Sequence of chain 2.B:
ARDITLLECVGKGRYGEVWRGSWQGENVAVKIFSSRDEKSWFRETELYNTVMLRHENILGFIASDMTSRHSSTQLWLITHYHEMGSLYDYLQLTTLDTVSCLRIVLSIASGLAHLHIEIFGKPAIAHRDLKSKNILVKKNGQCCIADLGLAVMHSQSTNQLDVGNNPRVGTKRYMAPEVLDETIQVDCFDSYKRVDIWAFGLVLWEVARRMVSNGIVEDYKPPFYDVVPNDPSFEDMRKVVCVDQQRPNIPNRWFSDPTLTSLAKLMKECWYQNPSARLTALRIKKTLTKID

Binding-site contacts:
Ligand atom O03 contacts residue LEU99 of chain 2.B at 3.1 Å.
Ligand atom S02 contacts residue THR101 of chain 2.B at 4.4 Å.
Ligand atom C05 contacts residue THR100 of chain 2.B at 4.2 Å.
Ligand atom O01 contacts residue ARG219 of chain 2.B at 4.1 Å.
Ligand atom C05 contacts residue THR101 of chain 2.B at 4.2 Å.
Ligand atom S02 contacts residue LEU99 of chain 2.B at 3.7 Å.
Ligand atom C06 contacts residue THR101 of chain 2.B at 3.7 Å.
Ligand atom S02 contacts residue ARG219 of chain 2.B at 3.9 Å.
Ligand atom O03 contacts residue THR100 of chain 2.B at 3.1 Å (h-bond).
Ligand atom S02 contacts residue THR100 of chain 2.B at 4.2 Å.
Ligand atom O03 contacts residue THR101 of chain 2.B at 3.4 Å (h-bond).
Ligand atom C04 contacts residue THR100 of chain 2.B at 4.4 Å.
Ligand atom C05 contacts residue LEU99 of chain 2.B at 3.8 Å (hydrophobic).
Ligand atom C04 contacts residue LEU99 of chain 2.B at 3.0 Å (hydrophobic).
Ligand atom O03 contacts residue ARG219 of chain 2.B at 2.8 Å (salt-bridge).
Ligand atom O03 contacts residue GLN98 of chain 2.B at 4.3 Å.

This protein binds this small molecule.
Small molecule (SMILES): O=S1(=O)CCC1